Binding-site contacts:
Ligand atom OP1 contacts residue THR272 of chain 1.A at 2.8 Å (h-bond).
Ligand atom C1' contacts residue ASN341 of chain 1.A at 3.6 Å.
Ligand atom C5' contacts residue THR272 of chain 1.A at 3.4 Å.
Ligand atom O4' contacts residue ASN341 of chain 1.A at 3.2 Å.
Ligand atom O4' contacts residue HIS545 of chain 1.A at 3.4 Å.
Ligand atom O3' contacts residue PRO343 of chain 1.A at 3.5 Å.
Ligand atom C2' contacts residue TYR303 of chain 1.A at 3.7 Å (hydrophobic).
Ligand atom C4' contacts residue VAL544 of chain 1.A at 3.6 Å (hydrophobic).
Ligand atom P contacts residue ARG294 of chain 1.A at 3.6 Å.
Ligand atom C5 contacts residue ARG345 of chain 1.A at 3.4 Å.
Ligand atom C5' contacts residue ARG294 of chain 1.A at 3.1 Å.
Ligand atom O3' contacts residue ARG294 of chain 1.A at 3.1 Å (salt-bridge).
Ligand atom C2' contacts residue GLN340 of chain 1.A at 3.6 Å.
Ligand atom C1' contacts residue LYS298 of chain 1.A at 3.3 Å.
Ligand atom P contacts residue THR272 of chain 1.A at 3.7 Å.
Ligand atom OP1 contacts residue PRO343 of chain 1.A at 3.4 Å.
Ligand atom OP2 contacts residue SER273 of chain 1.A at 3.6 Å (h-bond).
Ligand atom OP1 contacts residue SER273 of chain 1.A at 3.7 Å.
Ligand atom OP1 contacts residue LYS267 of chain 1.A at 2.5 Å (salt-bridge).
Ligand atom OP1 contacts residue ARG294 of chain 1.A at 3.0 Å (salt-bridge).
Ligand atom OP1 contacts residue ARG345 of chain 1.A at 2.9 Å (salt-bridge).
Ligand atom OP1 contacts residue ILE344 of chain 1.A at 2.7 Å (h-bond).
Ligand atom O2 contacts residue ARG331 of chain 1.A at 2.7 Å (salt-bridge).
Ligand atom O3' contacts residue THR268 of chain 1.A at 3.1 Å.
Ligand atom C4' contacts residue ARG294 of chain 1.A at 3.6 Å.
Ligand atom O2 contacts residue ASN341 of chain 1.A at 2.9 Å (h-bond).
Ligand atom O2 contacts residue LYS298 of chain 1.A at 3.2 Å.
Ligand atom C1' contacts residue TYR303 of chain 1.A at 3.3 Å (hydrophobic).
Ligand atom OP2 contacts residue ALA274 of chain 1.A at 3.4 Å.
Ligand atom C5' contacts residue ILE342 of chain 1.A at 3.1 Å (hydrophobic).
Ligand atom OP1 contacts residue GLN295 of chain 1.A at 3.5 Å.
Ligand atom C3' contacts residue ASP546 of chain 1.A at 3.5 Å.
Ligand atom C1' contacts residue GLN340 of chain 1.A at 3.5 Å.
Ligand atom O4' contacts residue TYR303 of chain 1.A at 3.4 Å (h-bond).
Ligand atom OP1 contacts residue THR268 of chain 1.A at 2.8 Å (h-bond).
Ligand atom OP2 contacts residue ARG345 of chain 1.A at 3.6 Å.
Ligand atom C4' contacts residue ILE342 of chain 1.A at 3.6 Å (hydrophobic).
Ligand atom C2' contacts residue ASN341 of chain 1.A at 3.5 Å.
Ligand atom O5' contacts residue THR272 of chain 1.A at 3.7 Å.
Ligand atom OP1 contacts residue THR266 of chain 1.A at 2.7 Å (h-bond).

Sequence of chain 1.A:
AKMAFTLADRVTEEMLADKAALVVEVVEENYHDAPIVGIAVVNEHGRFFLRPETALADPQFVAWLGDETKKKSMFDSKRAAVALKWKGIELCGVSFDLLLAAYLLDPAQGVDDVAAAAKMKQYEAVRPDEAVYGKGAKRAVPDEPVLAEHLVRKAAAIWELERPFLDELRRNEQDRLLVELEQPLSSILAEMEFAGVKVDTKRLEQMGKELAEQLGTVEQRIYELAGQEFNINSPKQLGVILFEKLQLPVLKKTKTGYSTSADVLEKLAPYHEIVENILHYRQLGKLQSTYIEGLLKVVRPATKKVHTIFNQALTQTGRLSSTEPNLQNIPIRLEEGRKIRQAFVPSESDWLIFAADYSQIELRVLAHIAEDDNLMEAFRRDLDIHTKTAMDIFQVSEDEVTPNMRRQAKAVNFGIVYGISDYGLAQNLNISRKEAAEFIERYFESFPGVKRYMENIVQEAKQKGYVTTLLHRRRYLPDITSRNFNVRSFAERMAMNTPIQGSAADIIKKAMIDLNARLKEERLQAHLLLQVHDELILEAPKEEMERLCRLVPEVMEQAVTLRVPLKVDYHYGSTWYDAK

A protein and the small-molecule ligand that binds it are described below.
Small molecule (SMILES): Cc1cn([C@H]2C[C@H](O[P](=O)(O)OC[C@H]3O[C@@H](n4ccc(N)nc4=O)C[C@@H]3O[P](=O)(O)OC[C@@H]3CC[C@H](n4ccc(N)nc4=O)O3)[C@@H](CO[P](=O)(O)O[C@H]3C[C@H](n4ccc(N)nc4=O)O[C@@H]3CO[P](=O)(O)O[C@H]3C[C@H](n4cnc5c4NC=NC5N)O[C@@H]3CO[P](=O)(O)O[C@H]3C[C@H](n4cnc5c(=O)[nH]c(N)nc54)O[C@@H]3CO[P](=O)(O)O[C@H]3C[C@H](n4cc(C)c(=O)[nH]c4=O)O[C@@H]3CO[P](=O)(O)O[C@H]3C[C@H](n4ccc(N)nc4=O)O[C@@H]3CO[P](=O)(O)O[C@H]3C[C@H](n4ccc(N)nc4=O)O[C@@H]3CO)O2)c(=O)[nH]c1=O